Sequence of chain 1.A:
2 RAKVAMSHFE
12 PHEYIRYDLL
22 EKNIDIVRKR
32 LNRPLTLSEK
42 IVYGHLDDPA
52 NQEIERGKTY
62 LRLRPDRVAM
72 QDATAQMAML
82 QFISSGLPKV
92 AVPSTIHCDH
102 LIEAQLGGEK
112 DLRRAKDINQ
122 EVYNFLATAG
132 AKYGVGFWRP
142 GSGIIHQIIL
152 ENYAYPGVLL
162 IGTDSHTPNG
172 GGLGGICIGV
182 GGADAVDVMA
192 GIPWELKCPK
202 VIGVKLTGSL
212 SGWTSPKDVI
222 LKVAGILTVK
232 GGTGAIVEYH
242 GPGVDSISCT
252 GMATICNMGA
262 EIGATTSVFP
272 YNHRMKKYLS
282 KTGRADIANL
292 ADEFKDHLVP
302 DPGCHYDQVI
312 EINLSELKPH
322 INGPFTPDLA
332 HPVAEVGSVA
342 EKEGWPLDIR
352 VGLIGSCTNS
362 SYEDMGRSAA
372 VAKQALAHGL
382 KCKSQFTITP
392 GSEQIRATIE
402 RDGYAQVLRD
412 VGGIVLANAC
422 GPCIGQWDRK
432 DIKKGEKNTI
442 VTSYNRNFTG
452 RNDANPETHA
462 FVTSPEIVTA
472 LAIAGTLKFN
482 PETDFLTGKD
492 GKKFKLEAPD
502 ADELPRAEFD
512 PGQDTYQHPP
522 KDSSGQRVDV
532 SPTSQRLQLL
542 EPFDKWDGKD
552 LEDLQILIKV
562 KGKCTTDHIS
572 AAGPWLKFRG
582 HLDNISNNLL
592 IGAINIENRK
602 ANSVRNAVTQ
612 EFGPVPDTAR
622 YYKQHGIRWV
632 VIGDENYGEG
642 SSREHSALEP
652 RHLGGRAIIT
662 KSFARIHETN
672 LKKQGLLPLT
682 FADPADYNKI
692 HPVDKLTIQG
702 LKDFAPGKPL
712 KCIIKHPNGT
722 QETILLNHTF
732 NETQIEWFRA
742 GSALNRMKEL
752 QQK

The small molecule below binds the protein below.
Small molecule (SMILES): O=C(O)CC(CC(=O)O)C(=O)O

Binding-site contacts:
Ligand atom O4 contacts residue LYS198 of chain 1.A at 3.5 Å.
Ligand atom C4 contacts residue GLY235 of chain 1.A at 3.7 Å.
Ligand atom O3 contacts residue GLY235 of chain 1.A at 3.6 Å.
Ligand atom C1 contacts residue THR730 of chain 1.A at 4.0 Å.
Ligand atom O4 contacts residue ARG666 of chain 1.A at 3.2 Å.
Ligand atom O2 contacts residue THR730 of chain 1.A at 3.2 Å.
Ligand atom O3 contacts residue THR266 of chain 1.A at 4.1 Å.
Ligand atom C5 contacts residue LYS198 of chain 1.A at 3.8 Å.
Ligand atom C2 contacts residue GLU669 of chain 1.A at 4.3 Å.
Ligand atom O2 contacts residue LYS198 of chain 1.A at 2.6 Å (salt-bridge).
Ligand atom C1 contacts residue LYS198 of chain 1.A at 3.2 Å.
Ligand atom O1 contacts residue LYS198 of chain 1.A at 3.8 Å.
Ligand atom C5 contacts residue GLY235 of chain 1.A at 4.1 Å.
Ligand atom O5 contacts residue LYS198 of chain 1.A at 2.8 Å (salt-bridge).
Ligand atom O3 contacts residue ARG666 of chain 1.A at 4.1 Å.
Ligand atom C4 contacts residue ARG666 of chain 1.A at 4.0 Å.
Ligand atom O5 contacts residue GLY58 of chain 1.A at 4.1 Å.
Ligand atom C5 contacts residue ARG666 of chain 1.A at 3.5 Å.
Ligand atom O6 contacts residue THR234 of chain 1.A at 4.3 Å.
Ligand atom O3 contacts residue LYS198 of chain 1.A at 3.5 Å.
Ligand atom C6 contacts residue GLY235 of chain 1.A at 3.9 Å.
Ligand atom C3 contacts residue LYS198 of chain 1.A at 4.4 Å.
Ligand atom C6 contacts residue LYS198 of chain 1.A at 3.8 Å.
Ligand atom C2 contacts residue LYS198 of chain 1.A at 3.7 Å.
Ligand atom O6 contacts residue GLY235 of chain 1.A at 3.4 Å.
Ligand atom C4 contacts residue THR234 of chain 1.A at 4.5 Å.
Ligand atom C3 contacts residue GLY235 of chain 1.A at 4.4 Å.